Sequence of chain 2.B:
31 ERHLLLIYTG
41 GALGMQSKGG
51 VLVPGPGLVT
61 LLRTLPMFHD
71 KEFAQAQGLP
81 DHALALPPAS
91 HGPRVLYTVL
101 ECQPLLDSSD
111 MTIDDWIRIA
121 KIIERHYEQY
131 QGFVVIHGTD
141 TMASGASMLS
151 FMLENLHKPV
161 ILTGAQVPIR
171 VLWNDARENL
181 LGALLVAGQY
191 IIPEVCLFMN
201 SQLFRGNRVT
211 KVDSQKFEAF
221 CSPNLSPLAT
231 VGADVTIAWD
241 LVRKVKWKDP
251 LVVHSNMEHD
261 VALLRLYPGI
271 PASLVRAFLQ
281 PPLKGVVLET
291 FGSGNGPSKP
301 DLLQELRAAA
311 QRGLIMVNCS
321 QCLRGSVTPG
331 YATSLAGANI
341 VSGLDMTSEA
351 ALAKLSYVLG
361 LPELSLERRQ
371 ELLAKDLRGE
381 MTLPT

A protein and the small-molecule ligand that binds it are described below.
Small molecule (SMILES): NC(=O)C[C@H](N)C(=O)O

Binding-site contacts:
Ligand atom OXT contacts residue THR139 of chain 2.B at 3.1 Å (h-bond).
Ligand atom O contacts residue ASP107 of chain 2.B at 3.5 Å.
Ligand atom CB contacts residue THR139 of chain 2.B at 3.4 Å.
Ligand atom OXT contacts residue GLY138 of chain 2.B at 3.3 Å.
Ligand atom ND2 contacts residue ALA165 of chain 2.B at 2.8 Å (h-bond).
Ligand atom O contacts residue MET45 of chain 2.B at 3.7 Å.
Ligand atom OD1 contacts residue ALA42 of chain 2.B at 2.9 Å (h-bond).
Ligand atom ND2 contacts residue GLN166 of chain 2.B at 3.7 Å.
Ligand atom N contacts residue ASN295 of chain 2.C at 3.8 Å.
Ligand atom OXT contacts residue ASP107 of chain 2.B at 4.0 Å.
Ligand atom CA contacts residue ASP140 of chain 2.B at 3.6 Å.
Ligand atom CG contacts residue ALA165 of chain 2.B at 3.7 Å (hydrophobic).
Ligand atom ND2 contacts residue ALA42 of chain 2.B at 3.2 Å.
Ligand atom C contacts residue SER108 of chain 2.B at 3.5 Å.
Ligand atom N contacts residue ASP140 of chain 2.B at 2.8 Å (salt-bridge).
Ligand atom CB contacts residue TYR331 of chain 2.C at 3.6 Å (hydrophobic).
Ligand atom CG contacts residue TYR331 of chain 2.C at 3.7 Å (hydrophobic).
Ligand atom C contacts residue THR139 of chain 2.B at 3.8 Å.
Ligand atom C contacts residue ASP140 of chain 2.B at 3.7 Å.
Ligand atom O contacts residue GLY41 of chain 2.B at 3.4 Å.
Ligand atom O contacts residue ALA42 of chain 2.B at 3.9 Å.
Ligand atom O contacts residue GLY138 of chain 2.B at 3.3 Å.
Ligand atom C contacts residue ASP107 of chain 2.B at 3.6 Å.
Ligand atom OD1 contacts residue GLY138 of chain 2.B at 3.4 Å.
Ligand atom OD1 contacts residue ALA165 of chain 2.B at 3.7 Å.
Ligand atom N contacts residue ASP107 of chain 2.B at 2.8 Å (salt-bridge).
Ligand atom ND2 contacts residue TYR331 of chain 2.C at 3.4 Å (h-bond).
Ligand atom CB contacts residue ASP140 of chain 2.B at 3.6 Å.
Ligand atom OD1 contacts residue THR139 of chain 2.B at 3.1 Å (h-bond).
Ligand atom CA contacts residue ASP107 of chain 2.B at 3.6 Å.
Ligand atom ND2 contacts residue THR139 of chain 2.B at 3.0 Å (h-bond).
Ligand atom N contacts residue TYR331 of chain 2.C at 3.4 Å.
Ligand atom C contacts residue GLY138 of chain 2.B at 3.5 Å.
Ligand atom OXT contacts residue ASP140 of chain 2.B at 2.9 Å (salt-bridge).
Ligand atom CG contacts residue ALA42 of chain 2.B at 3.2 Å (hydrophobic).
Ligand atom CG contacts residue THR139 of chain 2.B at 3.0 Å.
Ligand atom CA contacts residue TYR331 of chain 2.C at 3.6 Å (hydrophobic).
Ligand atom OXT contacts residue SER108 of chain 2.B at 2.6 Å (h-bond).
Ligand atom OD1 contacts residue GLY41 of chain 2.B at 3.9 Å.
Ligand atom O contacts residue SER108 of chain 2.B at 2.9 Å (h-bond).

Sequence of chain 2.C:
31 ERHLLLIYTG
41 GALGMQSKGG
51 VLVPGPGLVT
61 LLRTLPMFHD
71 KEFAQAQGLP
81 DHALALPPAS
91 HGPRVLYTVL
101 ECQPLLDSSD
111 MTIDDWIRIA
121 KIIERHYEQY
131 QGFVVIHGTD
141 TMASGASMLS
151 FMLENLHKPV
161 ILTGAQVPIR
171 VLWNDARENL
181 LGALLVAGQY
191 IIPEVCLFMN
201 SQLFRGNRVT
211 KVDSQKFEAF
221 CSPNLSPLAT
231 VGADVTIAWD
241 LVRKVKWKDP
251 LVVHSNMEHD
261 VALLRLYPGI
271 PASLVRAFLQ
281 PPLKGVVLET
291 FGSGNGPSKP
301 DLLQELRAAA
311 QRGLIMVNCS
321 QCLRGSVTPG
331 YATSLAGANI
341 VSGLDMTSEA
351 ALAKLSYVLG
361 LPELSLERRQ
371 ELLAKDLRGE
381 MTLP